Binding-site contacts:
Ligand atom C8 contacts residue ASN233 of chain 1.C at 3.7 Å.
Ligand atom O7 contacts residue ASN233 of chain 1.C at 3.8 Å.
Ligand atom C5 contacts residue ASN233 of chain 1.C at 3.6 Å.
Ligand atom N2 contacts residue ASN233 of chain 1.C at 2.9 Å (h-bond).
Ligand atom C4 contacts residue ASN233 of chain 1.C at 4.2 Å.
Ligand atom C1 contacts residue ASN233 of chain 1.C at 1.4 Å.
Ligand atom C3 contacts residue ASN233 of chain 1.C at 3.8 Å.
Ligand atom C2 contacts residue ASN233 of chain 1.C at 2.4 Å.
Ligand atom C7 contacts residue ASN233 of chain 1.C at 3.4 Å.
Ligand atom O5 contacts residue ASN233 of chain 1.C at 2.3 Å (h-bond).

Sequence of chain 1.C:
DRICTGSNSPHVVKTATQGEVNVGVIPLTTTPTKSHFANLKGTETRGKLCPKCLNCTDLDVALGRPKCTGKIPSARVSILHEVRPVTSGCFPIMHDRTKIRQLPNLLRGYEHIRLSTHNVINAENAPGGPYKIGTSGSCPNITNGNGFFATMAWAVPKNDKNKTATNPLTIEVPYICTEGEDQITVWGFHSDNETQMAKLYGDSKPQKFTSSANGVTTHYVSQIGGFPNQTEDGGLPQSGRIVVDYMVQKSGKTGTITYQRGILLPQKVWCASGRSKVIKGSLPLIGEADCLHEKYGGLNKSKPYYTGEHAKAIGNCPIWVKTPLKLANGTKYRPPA

A small-molecule ligand and the protein it binds are described below.
Small molecule (SMILES): CC(=O)N[C@@H]1[C@@H](O)[C@H](O)[C@@H](CO)O[C@H]1O